Sequence of chain 1.A:
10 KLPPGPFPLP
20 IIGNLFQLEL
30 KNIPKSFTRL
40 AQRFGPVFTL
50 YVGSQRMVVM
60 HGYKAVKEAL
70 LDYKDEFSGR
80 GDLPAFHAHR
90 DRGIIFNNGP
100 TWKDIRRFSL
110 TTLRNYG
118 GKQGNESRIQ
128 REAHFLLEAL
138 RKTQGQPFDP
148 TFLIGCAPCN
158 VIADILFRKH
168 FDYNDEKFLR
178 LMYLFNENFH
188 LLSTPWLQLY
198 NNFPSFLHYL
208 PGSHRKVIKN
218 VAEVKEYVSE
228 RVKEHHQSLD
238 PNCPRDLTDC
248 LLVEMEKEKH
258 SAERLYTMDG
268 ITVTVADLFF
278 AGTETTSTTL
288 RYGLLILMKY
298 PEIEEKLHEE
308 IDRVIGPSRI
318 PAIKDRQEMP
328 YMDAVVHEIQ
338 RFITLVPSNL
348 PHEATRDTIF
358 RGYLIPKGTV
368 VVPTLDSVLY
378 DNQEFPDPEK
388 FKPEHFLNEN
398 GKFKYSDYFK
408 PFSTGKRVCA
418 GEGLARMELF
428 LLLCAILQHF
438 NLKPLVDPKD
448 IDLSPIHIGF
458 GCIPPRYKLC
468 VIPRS

The small molecule below binds the protein below.
Small molecule (SMILES): c1ccc2[nH]ncc2c1

Binding-site contacts:
Ligand atom C6 contacts residue PHE186 of chain 1.A at 4.5 Å (hydrophobic).
Ligand atom N2 contacts residue ALA278 of chain 1.A at 3.4 Å.
Ligand atom C9 contacts residue ALA278 of chain 1.A at 3.5 Å (hydrophobic).
Ligand atom C5 contacts residue ALA278 of chain 1.A at 4.1 Å (hydrophobic).
Ligand atom C4 contacts residue PHE457 of chain 1.A at 3.7 Å (hydrophobic).
Ligand atom C2 contacts residue HEM1 of chain 1.C at 4.3 Å.
Ligand atom C4 contacts residue PHE277 of chain 1.A at 3.6 Å (hydrophobic).
Ligand atom N contacts residue THR282 of chain 1.A at 2.8 Å (h-bond).
Ligand atom C9 contacts residue HEM1 of chain 1.C at 3.1 Å.
Ligand atom N2 contacts residue HEM1 of chain 1.C at 2.2 Å.
Ligand atom C6 contacts residue PHE277 of chain 1.A at 4.3 Å (hydrophobic).
Ligand atom N2 contacts residue CYS416 of chain 1.A at 4.5 Å.
Ligand atom N2 contacts residue THR282 of chain 1.A at 4.1 Å.
Ligand atom C5 contacts residue THR282 of chain 1.A at 4.4 Å.
Ligand atom C1 contacts residue THR282 of chain 1.A at 3.4 Å.
Ligand atom C1 contacts residue HEM1 of chain 1.C at 4.4 Å.
Ligand atom C6 contacts residue THR282 of chain 1.A at 3.4 Å.
Ligand atom C3 contacts residue ILE94 of chain 1.A at 4.1 Å (hydrophobic).
Ligand atom C1 contacts residue ALA278 of chain 1.A at 3.3 Å (hydrophobic).
Ligand atom N contacts residue ALA278 of chain 1.A at 3.4 Å.
Ligand atom C5 contacts residue PHE277 of chain 1.A at 3.8 Å (hydrophobic).
Ligand atom C6 contacts residue GLU281 of chain 1.A at 4.4 Å.
Ligand atom C5 contacts residue GLU281 of chain 1.A at 4.5 Å.
Ligand atom C3 contacts residue PHE457 of chain 1.A at 4.1 Å (hydrophobic).
Ligand atom C6 contacts residue ALA278 of chain 1.A at 3.5 Å (hydrophobic).
Ligand atom N contacts residue HEM1 of chain 1.C at 3.2 Å.
Ligand atom C2 contacts residue ALA278 of chain 1.A at 3.4 Å (hydrophobic).
Ligand atom C5 contacts residue PHE457 of chain 1.A at 4.2 Å (hydrophobic).
Ligand atom C5 contacts residue PHE186 of chain 1.A at 4.1 Å (hydrophobic).
Ligand atom C3 contacts residue ALA278 of chain 1.A at 4.0 Å (hydrophobic).